Sequence of chain 1.B:
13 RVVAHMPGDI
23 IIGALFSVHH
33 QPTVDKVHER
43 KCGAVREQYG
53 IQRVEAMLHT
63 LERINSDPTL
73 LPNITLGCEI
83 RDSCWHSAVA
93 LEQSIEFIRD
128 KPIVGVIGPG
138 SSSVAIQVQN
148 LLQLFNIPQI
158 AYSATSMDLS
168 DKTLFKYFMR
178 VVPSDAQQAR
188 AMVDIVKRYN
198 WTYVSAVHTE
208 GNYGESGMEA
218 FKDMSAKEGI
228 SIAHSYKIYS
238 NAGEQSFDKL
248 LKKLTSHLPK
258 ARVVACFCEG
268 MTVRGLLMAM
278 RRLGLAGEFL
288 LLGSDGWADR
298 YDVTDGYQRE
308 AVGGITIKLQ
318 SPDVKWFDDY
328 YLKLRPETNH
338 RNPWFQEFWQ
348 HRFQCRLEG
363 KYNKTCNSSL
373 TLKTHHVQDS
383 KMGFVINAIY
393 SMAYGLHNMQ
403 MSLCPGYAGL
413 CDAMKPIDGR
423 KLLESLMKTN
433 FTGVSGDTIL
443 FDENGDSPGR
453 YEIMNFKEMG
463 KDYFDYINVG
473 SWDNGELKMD

Binding-site contacts:
Ligand atom C3 contacts residue ASN432 of chain 1.B at 3.9 Å.
Ligand atom C5 contacts residue ASN432 of chain 1.B at 3.4 Å.
Ligand atom N2 contacts residue ASN432 of chain 1.B at 3.1 Å (h-bond).
Ligand atom C1 contacts residue ASN432 of chain 1.B at 1.4 Å.
Ligand atom O5 contacts residue ASN432 of chain 1.B at 2.4 Å (h-bond).
Ligand atom C7 contacts residue ASN432 of chain 1.B at 4.2 Å.
Ligand atom C2 contacts residue ASN432 of chain 1.B at 2.8 Å.
Ligand atom C4 contacts residue ASN432 of chain 1.B at 4.3 Å.

A protein and the small-molecule ligand that binds it are described below.
Small molecule (SMILES): CC(=O)N[C@@H]1[C@@H](O)[C@H](O)[C@@H](CO)O[C@H]1O